This small molecule binds to this protein.
Small molecule (SMILES): Nc1ccn([C@H]2C[C@H](O)[C@@H](COP(=O)(O)O)O2)c(=O)n1

Sequence of chain 56.A:
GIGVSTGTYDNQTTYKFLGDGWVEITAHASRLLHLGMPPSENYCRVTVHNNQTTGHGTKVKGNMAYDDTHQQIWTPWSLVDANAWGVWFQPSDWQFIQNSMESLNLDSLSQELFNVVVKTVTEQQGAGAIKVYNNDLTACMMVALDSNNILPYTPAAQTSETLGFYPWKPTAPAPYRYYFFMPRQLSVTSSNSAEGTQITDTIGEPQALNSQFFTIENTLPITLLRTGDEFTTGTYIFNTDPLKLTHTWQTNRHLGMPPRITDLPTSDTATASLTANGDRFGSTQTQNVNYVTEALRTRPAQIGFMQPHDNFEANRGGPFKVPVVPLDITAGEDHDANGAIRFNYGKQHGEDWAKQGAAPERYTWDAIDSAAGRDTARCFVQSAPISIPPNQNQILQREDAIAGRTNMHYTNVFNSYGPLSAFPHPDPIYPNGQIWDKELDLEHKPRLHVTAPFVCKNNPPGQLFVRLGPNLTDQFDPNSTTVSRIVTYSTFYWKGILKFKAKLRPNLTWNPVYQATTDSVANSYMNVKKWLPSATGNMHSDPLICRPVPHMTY

Binding-site contacts:
Ligand atom O3' contacts residue LYS682 of chain 56.A at 3.1 Å (salt-bridge).
Ligand atom C4' contacts residue TRP201 of chain 56.A at 4.3 Å (hydrophobic).
Ligand atom C4 contacts residue TRP201 of chain 56.A at 3.3 Å (hydrophobic).
Ligand atom O2 contacts residue TRP201 of chain 56.A at 4.3 Å.
Ligand atom C2' contacts residue LYS682 of chain 56.A at 3.6 Å.
Ligand atom C2 contacts residue TRP201 of chain 56.A at 3.9 Å (hydrophobic).
Ligand atom O4' contacts residue TRP201 of chain 56.A at 4.5 Å.
Ligand atom C5 contacts residue TRP201 of chain 56.A at 3.4 Å (hydrophobic).
Ligand atom O5' contacts residue TRP201 of chain 56.A at 3.6 Å.
Ligand atom C1' contacts residue TRP201 of chain 56.A at 4.5 Å (hydrophobic).
Ligand atom O2 contacts residue LYS682 of chain 56.A at 4.2 Å.
Ligand atom N4 contacts residue TRP201 of chain 56.A at 3.8 Å.
Ligand atom C2' contacts residue TRP201 of chain 56.A at 3.6 Å (hydrophobic).
Ligand atom C3' contacts residue LYS682 of chain 56.A at 3.8 Å.
Ligand atom N3 contacts residue TRP201 of chain 56.A at 3.6 Å.
Ligand atom OP1 contacts residue PRO423 of chain 56.A at 3.6 Å.
Ligand atom C1' contacts residue LYS682 of chain 56.A at 4.5 Å.
Ligand atom C6 contacts residue TRP201 of chain 56.A at 3.5 Å (hydrophobic).
Ligand atom N4 contacts residue ASP199 of chain 56.A at 4.0 Å.
Ligand atom O2 contacts residue LEU197 of chain 56.A at 4.0 Å.
Ligand atom N1 contacts residue TRP201 of chain 56.A at 4.0 Å.
Ligand atom C3' contacts residue TRP201 of chain 56.A at 4.1 Å (hydrophobic).
Ligand atom C5' contacts residue TRP201 of chain 56.A at 3.5 Å (hydrophobic).
Ligand atom N4 contacts residue GLY198 of chain 56.A at 3.8 Å.